This small molecule binds to this protein.
Small molecule (SMILES): COCCCOc1ccc(C#C[C@@]2(O)CN3CCC2CC3)c(Cc2ccccc2)n1

Sequence of chain 1.E:
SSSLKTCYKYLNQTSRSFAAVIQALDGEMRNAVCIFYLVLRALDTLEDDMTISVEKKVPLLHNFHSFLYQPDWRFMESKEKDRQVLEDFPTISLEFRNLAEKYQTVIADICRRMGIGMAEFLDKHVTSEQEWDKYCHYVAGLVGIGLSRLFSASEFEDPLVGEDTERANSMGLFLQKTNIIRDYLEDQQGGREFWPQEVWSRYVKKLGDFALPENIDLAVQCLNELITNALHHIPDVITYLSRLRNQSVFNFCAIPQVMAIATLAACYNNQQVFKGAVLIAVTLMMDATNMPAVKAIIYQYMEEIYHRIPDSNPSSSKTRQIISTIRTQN

Binding-site contacts:
Ligand atom CAK contacts residue ALA166 of chain 1.E at 3.6 Å (hydrophobic).
Ligand atom OAW contacts residue GLY198 of chain 1.E at 3.9 Å.
Ligand atom CAA contacts residue GLY170 of chain 1.E at 3.9 Å.
Ligand atom CAX contacts residue TYR63 of chain 1.E at 3.7 Å (hydrophobic).
Ligand atom CAA contacts residue LEU173 of chain 1.E at 3.6 Å (hydrophobic).
Ligand atom OAB contacts residue LEU66 of chain 1.E at 3.6 Å.
Ligand atom CAA contacts residue TYR266 of chain 1.E at 3.3 Å (hydrophobic).
Ligand atom NAU contacts residue VAL169 of chain 1.E at 3.7 Å.
Ligand atom CAH contacts residue TYR63 of chain 1.E at 3.6 Å (hydrophobic).
Ligand atom OAW contacts residue LEU201 of chain 1.E at 3.5 Å.
Ligand atom CAZ contacts residue LEU201 of chain 1.E at 3.8 Å (hydrophobic).
Ligand atom CAZ contacts residue VAL169 of chain 1.E at 3.7 Å (hydrophobic).
Ligand atom CAG contacts residue PHE278 of chain 1.E at 3.5 Å (hydrophobic).
Ligand atom CAI contacts residue PHE44 of chain 1.E at 3.8 Å (hydrophobic).
Ligand atom CAN contacts residue LEU201 of chain 1.E at 3.5 Å (hydrophobic).
Ligand atom CAG contacts residue LEU173 of chain 1.E at 3.9 Å (hydrophobic).
Ligand atom CAR contacts residue ARG67 of chain 1.E at 3.6 Å.
Ligand atom CAJ contacts residue ALA166 of chain 1.E at 3.9 Å (hydrophobic).
Ligand atom CAY contacts residue VAL169 of chain 1.E at 3.8 Å (hydrophobic).
Ligand atom OAV contacts residue GLY170 of chain 1.E at 3.4 Å.
Ligand atom CAM contacts residue MET197 of chain 1.E at 3.8 Å (hydrophobic).
Ligand atom CAN contacts residue LEU173 of chain 1.E at 3.9 Å (hydrophobic).
Ligand atom CAO contacts residue TYR63 of chain 1.E at 3.5 Å (hydrophobic).
Ligand atom CAJ contacts residue VAL169 of chain 1.E at 3.8 Å (hydrophobic).
Ligand atom CAH contacts residue VAL169 of chain 1.E at 3.6 Å (hydrophobic).
Ligand atom CBA contacts residue VAL169 of chain 1.E at 3.8 Å (hydrophobic).
Ligand atom CAE contacts residue TYR63 of chain 1.E at 3.8 Å (hydrophobic).
Ligand atom CAE contacts residue VAL59 of chain 1.E at 3.7 Å (hydrophobic).
Ligand atom CAP contacts residue ARG67 of chain 1.E at 3.4 Å.
Ligand atom CAS contacts residue PHE44 of chain 1.E at 3.8 Å (hydrophobic).
Ligand atom CAA contacts residue CYS279 of chain 1.E at 3.9 Å (hydrophobic).
Ligand atom CAG contacts residue VAL59 of chain 1.E at 3.7 Å (hydrophobic).
Ligand atom CAL contacts residue MET197 of chain 1.E at 3.7 Å (hydrophobic).
Ligand atom CAR contacts residue ASP70 of chain 1.E at 3.4 Å.
Ligand atom CAQ contacts residue ARG67 of chain 1.E at 3.9 Å.
Ligand atom CAI contacts residue PHE278 of chain 1.E at 3.8 Å (hydrophobic).
Ligand atom CAE contacts residue LEU173 of chain 1.E at 3.7 Å (hydrophobic).
Ligand atom CAF contacts residue TYR63 of chain 1.E at 3.6 Å (hydrophobic).
Ligand atom CAK contacts residue VAL169 of chain 1.E at 3.7 Å (hydrophobic).
Ligand atom CAA contacts residue PHE177 of chain 1.E at 3.7 Å (hydrophobic).